A small-molecule ligand and the protein it binds are described below.
Small molecule (SMILES): CC(=O)N[C@@H]1[C@@H](O)[C@H](O)[C@@H](CO)O[C@H]1O

Binding-site contacts:
Ligand atom C5 contacts residue ASN346 of chain 1.B at 3.7 Å.
Ligand atom O6 contacts residue LYS337 of chain 1.B at 4.3 Å.
Ligand atom C4 contacts residue ASN335 of chain 1.B at 4.2 Å.
Ligand atom C8 contacts residue ASN346 of chain 1.B at 3.4 Å.
Ligand atom C1 contacts residue ASN346 of chain 1.B at 1.5 Å.
Ligand atom N2 contacts residue ASN335 of chain 1.B at 4.5 Å.
Ligand atom C8 contacts residue THR348 of chain 1.B at 4.0 Å.
Ligand atom C6 contacts residue GLN328 of chain 1.B at 3.6 Å.
Ligand atom C2 contacts residue ASN335 of chain 1.B at 4.1 Å.
Ligand atom C5 contacts residue GLN328 of chain 1.B at 3.8 Å.
Ligand atom O5 contacts residue ASN335 of chain 1.B at 3.8 Å.
Ligand atom C2 contacts residue ASN346 of chain 1.B at 2.7 Å.
Ligand atom O6 contacts residue GLN328 of chain 1.B at 2.7 Å (h-bond).
Ligand atom O5 contacts residue ASN346 of chain 1.B at 2.4 Å (h-bond).
Ligand atom C3 contacts residue ASN335 of chain 1.B at 3.9 Å.
Ligand atom N2 contacts residue ASN346 of chain 1.B at 2.5 Å (h-bond).
Ligand atom C3 contacts residue ASN346 of chain 1.B at 3.9 Å.
Ligand atom O7 contacts residue ASN346 of chain 1.B at 3.9 Å.
Ligand atom C4 contacts residue ASN346 of chain 1.B at 4.3 Å.
Ligand atom C7 contacts residue ASN346 of chain 1.B at 3.1 Å.
Ligand atom C1 contacts residue ASN335 of chain 1.B at 3.3 Å.
Ligand atom C5 contacts residue ASN335 of chain 1.B at 3.5 Å.
Ligand atom O5 contacts residue GLN328 of chain 1.B at 4.1 Å.

Sequence of chain 1.B:
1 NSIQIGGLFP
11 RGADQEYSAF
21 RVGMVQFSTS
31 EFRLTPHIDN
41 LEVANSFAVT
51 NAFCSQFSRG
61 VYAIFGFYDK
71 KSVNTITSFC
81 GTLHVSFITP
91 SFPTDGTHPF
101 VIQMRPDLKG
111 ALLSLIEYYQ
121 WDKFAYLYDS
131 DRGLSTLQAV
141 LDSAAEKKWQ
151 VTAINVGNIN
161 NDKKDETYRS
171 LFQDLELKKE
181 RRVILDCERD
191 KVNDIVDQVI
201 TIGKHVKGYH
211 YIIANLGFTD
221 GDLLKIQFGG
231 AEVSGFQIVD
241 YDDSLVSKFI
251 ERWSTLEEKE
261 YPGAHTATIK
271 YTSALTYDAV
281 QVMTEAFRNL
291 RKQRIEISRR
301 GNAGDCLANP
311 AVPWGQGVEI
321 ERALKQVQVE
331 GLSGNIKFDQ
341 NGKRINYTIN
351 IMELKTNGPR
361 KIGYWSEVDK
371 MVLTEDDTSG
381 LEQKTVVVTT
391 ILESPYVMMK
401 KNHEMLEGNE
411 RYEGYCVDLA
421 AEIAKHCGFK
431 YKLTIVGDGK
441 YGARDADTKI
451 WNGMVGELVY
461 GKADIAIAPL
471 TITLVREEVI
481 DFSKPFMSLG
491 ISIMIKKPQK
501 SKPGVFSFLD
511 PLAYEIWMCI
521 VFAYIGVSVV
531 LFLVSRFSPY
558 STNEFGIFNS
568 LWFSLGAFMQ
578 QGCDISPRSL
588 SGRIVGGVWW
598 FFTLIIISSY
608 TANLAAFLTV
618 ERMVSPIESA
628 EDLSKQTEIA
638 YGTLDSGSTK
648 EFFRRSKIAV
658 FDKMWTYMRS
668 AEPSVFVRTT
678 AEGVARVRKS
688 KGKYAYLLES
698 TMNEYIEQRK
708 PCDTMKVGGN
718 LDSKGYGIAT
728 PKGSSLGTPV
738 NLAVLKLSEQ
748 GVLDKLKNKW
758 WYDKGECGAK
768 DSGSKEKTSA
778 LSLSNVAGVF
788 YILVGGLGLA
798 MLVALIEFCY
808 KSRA